This small molecule binds to this protein.
Small molecule (SMILES): CC(=O)N[C@@H]1[C@@H](O)[C@H](O)[C@@H](CO)O[C@H]1O

Binding-site contacts:
Ligand atom C1 contacts residue ASN64 of chain 1.A at 1.4 Å.
Ligand atom C5 contacts residue ASN64 of chain 1.A at 3.7 Å.
Ligand atom C3 contacts residue ASN64 of chain 1.A at 3.6 Å.
Ligand atom C2 contacts residue ASN64 of chain 1.A at 2.5 Å.
Ligand atom C7 contacts residue ASN64 of chain 1.A at 3.6 Å.
Ligand atom O7 contacts residue ASN64 of chain 1.A at 3.2 Å (h-bond).
Ligand atom C6 contacts residue ASN64 of chain 1.A at 4.3 Å.
Ligand atom O6 contacts residue ASN64 of chain 1.A at 4.2 Å.
Ligand atom O5 contacts residue ASN64 of chain 1.A at 2.4 Å (h-bond).
Ligand atom O6 contacts residue GLU59 of chain 1.A at 3.9 Å.
Ligand atom N2 contacts residue ASN64 of chain 1.A at 3.4 Å (h-bond).
Ligand atom C6 contacts residue GLU59 of chain 1.A at 3.8 Å.
Ligand atom C4 contacts residue ASN64 of chain 1.A at 4.3 Å.
Ligand atom O3 contacts residue ASN64 of chain 1.A at 3.7 Å.

Sequence of chain 1.A:
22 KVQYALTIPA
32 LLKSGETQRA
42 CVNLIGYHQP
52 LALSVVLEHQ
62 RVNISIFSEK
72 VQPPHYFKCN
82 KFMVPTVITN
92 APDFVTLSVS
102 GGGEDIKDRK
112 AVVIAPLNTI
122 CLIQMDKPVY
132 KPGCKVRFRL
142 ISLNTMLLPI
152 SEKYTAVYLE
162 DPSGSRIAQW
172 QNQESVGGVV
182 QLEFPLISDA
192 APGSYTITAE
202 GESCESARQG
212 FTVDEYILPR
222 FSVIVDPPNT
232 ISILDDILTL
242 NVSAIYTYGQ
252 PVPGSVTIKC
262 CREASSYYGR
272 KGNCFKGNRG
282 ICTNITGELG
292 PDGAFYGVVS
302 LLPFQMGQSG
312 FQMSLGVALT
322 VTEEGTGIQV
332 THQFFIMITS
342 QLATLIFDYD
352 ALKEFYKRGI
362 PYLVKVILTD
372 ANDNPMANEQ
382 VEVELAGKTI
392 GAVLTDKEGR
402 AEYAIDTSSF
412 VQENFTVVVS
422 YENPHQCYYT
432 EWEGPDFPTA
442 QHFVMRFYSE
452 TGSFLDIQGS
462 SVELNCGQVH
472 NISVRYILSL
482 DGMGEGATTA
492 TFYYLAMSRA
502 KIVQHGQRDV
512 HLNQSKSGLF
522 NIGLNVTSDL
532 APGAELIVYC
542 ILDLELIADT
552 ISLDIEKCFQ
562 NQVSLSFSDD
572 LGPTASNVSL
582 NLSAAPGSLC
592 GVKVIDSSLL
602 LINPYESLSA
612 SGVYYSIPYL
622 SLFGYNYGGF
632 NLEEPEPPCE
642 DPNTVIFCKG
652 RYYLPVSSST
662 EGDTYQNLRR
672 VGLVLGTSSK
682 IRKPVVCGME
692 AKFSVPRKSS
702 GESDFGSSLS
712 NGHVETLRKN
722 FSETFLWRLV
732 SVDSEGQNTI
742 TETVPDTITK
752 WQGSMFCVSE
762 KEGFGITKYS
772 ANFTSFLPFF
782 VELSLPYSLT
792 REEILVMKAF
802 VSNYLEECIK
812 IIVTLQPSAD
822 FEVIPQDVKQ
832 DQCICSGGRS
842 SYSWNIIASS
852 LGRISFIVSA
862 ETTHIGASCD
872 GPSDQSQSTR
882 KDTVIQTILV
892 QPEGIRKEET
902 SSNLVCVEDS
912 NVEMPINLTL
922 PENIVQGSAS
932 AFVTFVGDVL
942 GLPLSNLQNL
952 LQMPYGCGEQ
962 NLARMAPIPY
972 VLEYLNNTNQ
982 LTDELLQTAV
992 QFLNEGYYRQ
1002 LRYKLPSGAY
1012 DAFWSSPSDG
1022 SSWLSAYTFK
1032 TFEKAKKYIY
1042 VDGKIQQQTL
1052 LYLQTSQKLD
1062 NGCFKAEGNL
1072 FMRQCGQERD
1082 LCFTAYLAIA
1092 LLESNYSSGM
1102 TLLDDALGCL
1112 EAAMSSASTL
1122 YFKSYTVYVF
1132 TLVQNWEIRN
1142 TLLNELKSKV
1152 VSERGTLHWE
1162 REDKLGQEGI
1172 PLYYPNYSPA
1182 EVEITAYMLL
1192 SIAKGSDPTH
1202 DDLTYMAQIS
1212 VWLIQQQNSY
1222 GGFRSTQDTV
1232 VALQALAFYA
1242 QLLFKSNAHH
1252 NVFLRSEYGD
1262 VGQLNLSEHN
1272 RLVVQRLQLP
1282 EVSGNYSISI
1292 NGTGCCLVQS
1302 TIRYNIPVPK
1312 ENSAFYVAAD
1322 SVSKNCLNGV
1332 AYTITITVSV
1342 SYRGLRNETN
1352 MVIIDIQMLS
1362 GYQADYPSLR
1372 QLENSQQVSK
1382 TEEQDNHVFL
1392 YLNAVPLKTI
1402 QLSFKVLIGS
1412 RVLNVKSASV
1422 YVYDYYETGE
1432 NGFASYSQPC